This small molecule binds to this protein.
Small molecule (SMILES): Cc1cc(C)c(NC(=O)Nc2cc3ccccc3cc2C(=O)N[C@](C)(C(=O)O)C2CCCCC2)c(C)c1

Binding-site contacts:
Ligand atom C32 contacts residue GLN73 of chain 1.B at 3.9 Å.
Ligand atom O9 contacts residue LYS43 of chain 1.A at 3.8 Å.
Ligand atom O22 contacts residue GLN73 of chain 1.B at 3.0 Å (h-bond).
Ligand atom O9 contacts residue ASP44 of chain 1.A at 3.1 Å (salt-bridge).
Ligand atom C1 contacts residue ARG244 of chain 1.B at 3.7 Å.
Ligand atom C35 contacts residue GLN73 of chain 1.B at 3.8 Å.
Ligand atom C37 contacts residue GLN73 of chain 1.B at 3.8 Å.
Ligand atom C29 contacts residue ALA315 of chain 1.B at 3.9 Å (hydrophobic).
Ligand atom C1 contacts residue ASP229 of chain 1.B at 3.0 Å.
Ligand atom O9 contacts residue VAL47 of chain 1.A at 3.6 Å.
Ligand atom C3 contacts residue ASP229 of chain 1.B at 3.5 Å.
Ligand atom N7 contacts residue VAL42 of chain 1.A at 3.1 Å (h-bond).
Ligand atom C2 contacts residue ASP229 of chain 1.B at 3.4 Å.
Ligand atom C32 contacts residue ARG312 of chain 1.B at 3.6 Å.
Ligand atom C3 contacts residue ARG195 of chain 1.B at 3.9 Å.
Ligand atom C8 contacts residue VAL47 of chain 1.A at 3.8 Å (hydrophobic).
Ligand atom C3 contacts residue ARG244 of chain 1.B at 3.8 Å.
Ligand atom C21 contacts residue GLN73 of chain 1.B at 3.8 Å.
Ligand atom N10 contacts residue GLN73 of chain 1.B at 3.8 Å.
Ligand atom O33 contacts residue ARG312 of chain 1.B at 3.2 Å (salt-bridge).
Ligand atom C14 contacts residue GLN74 of chain 1.B at 3.9 Å.
Ligand atom C20 contacts residue GLN73 of chain 1.B at 3.7 Å.
Ligand atom C35 contacts residue ARG195 of chain 1.B at 3.5 Å.
Ligand atom O34 contacts residue ARG312 of chain 1.B at 3.3 Å (salt-bridge).
Ligand atom C14 contacts residue ASP44 of chain 1.A at 3.8 Å.
Ligand atom C15 contacts residue GLN74 of chain 1.B at 3.5 Å.
Ligand atom O9 contacts residue ILE70 of chain 1.B at 3.8 Å.
Ligand atom C37 contacts residue TRP69 of chain 1.B at 3.8 Å (hydrophobic).
Ligand atom C25 contacts residue PHE198 of chain 1.B at 3.4 Å (hydrophobic).
Ligand atom C37 contacts residue ARG195 of chain 1.B at 3.8 Å.
Ligand atom C28 contacts residue ALA315 of chain 1.B at 3.9 Å (hydrophobic).
Ligand atom O33 contacts residue GLN73 of chain 1.B at 3.5 Å (h-bond).
Ligand atom C16 contacts residue GLN74 of chain 1.B at 3.8 Å.
Ligand atom C4 contacts residue ARG195 of chain 1.B at 3.6 Å.
Ligand atom C36 contacts residue GLN73 of chain 1.B at 3.9 Å.
Ligand atom C6 contacts residue ARG195 of chain 1.B at 3.4 Å.
Ligand atom C1 contacts residue THR242 of chain 1.B at 3.4 Å.
Ligand atom C36 contacts residue TRP69 of chain 1.B at 3.5 Å (hydrophobic).
Ligand atom N7 contacts residue ARG195 of chain 1.B at 3.9 Å.
Ligand atom C11 contacts residue GLN73 of chain 1.B at 3.6 Å.

Sequence of chain 1.A:
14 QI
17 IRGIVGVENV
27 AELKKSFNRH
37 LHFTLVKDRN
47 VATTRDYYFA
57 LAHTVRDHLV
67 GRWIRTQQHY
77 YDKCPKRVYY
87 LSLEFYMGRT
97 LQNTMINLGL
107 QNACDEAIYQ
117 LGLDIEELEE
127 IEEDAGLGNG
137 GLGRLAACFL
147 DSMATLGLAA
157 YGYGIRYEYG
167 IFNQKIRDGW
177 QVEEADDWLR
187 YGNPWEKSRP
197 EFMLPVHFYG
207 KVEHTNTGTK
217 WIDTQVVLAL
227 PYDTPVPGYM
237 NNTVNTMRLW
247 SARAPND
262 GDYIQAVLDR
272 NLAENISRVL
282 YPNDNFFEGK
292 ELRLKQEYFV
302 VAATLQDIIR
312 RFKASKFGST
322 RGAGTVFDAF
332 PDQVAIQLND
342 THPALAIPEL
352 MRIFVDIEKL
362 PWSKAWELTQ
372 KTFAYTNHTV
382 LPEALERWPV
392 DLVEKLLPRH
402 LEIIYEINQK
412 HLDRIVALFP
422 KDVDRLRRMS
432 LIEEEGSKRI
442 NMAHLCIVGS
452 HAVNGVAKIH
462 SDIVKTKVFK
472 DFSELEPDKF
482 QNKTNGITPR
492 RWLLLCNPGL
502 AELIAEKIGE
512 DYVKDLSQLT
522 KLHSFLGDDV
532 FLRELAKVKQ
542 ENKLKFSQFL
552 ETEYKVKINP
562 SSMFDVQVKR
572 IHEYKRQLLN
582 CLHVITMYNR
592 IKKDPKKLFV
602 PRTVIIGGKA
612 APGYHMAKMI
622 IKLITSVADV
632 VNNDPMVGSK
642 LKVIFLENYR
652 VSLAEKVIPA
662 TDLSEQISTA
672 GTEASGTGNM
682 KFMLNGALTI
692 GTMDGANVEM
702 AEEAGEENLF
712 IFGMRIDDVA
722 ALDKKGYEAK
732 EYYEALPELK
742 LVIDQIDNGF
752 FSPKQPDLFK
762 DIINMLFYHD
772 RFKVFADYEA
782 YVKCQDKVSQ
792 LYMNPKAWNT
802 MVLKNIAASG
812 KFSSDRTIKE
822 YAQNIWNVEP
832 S

Sequence of chain 1.B:
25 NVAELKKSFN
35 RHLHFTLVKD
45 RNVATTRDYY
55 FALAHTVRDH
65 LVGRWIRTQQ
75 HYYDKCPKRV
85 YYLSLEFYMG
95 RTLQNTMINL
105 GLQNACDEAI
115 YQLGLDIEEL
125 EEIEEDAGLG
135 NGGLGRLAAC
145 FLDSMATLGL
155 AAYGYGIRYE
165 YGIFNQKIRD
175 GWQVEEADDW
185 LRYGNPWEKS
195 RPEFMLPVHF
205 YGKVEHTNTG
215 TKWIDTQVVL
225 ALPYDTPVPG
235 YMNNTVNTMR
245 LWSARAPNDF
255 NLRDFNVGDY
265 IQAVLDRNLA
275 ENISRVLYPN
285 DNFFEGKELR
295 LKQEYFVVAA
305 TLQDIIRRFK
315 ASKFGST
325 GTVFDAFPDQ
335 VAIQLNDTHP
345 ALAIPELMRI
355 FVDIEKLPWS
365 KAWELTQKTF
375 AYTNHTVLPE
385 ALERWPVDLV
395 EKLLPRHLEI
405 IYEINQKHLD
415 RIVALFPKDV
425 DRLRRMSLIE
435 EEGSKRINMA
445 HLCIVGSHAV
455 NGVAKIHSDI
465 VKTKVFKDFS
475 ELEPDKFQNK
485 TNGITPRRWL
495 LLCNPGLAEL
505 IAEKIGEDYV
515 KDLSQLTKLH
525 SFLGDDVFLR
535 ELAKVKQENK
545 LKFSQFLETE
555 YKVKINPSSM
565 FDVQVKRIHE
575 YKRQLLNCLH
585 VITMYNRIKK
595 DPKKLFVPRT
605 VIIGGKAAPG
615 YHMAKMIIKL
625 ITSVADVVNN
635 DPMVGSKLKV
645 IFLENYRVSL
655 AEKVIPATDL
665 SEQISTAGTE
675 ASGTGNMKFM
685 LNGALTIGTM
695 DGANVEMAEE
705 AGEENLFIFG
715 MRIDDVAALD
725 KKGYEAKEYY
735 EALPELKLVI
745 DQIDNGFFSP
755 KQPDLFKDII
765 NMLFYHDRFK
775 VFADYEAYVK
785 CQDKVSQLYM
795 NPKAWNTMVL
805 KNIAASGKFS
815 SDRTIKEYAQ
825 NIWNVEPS